Binding-site contacts:
Ligand atom C8 contacts residue ASN279 of chain 1.A at 3.4 Å.
Ligand atom C7 contacts residue ASN279 of chain 1.A at 3.3 Å.
Ligand atom O5 contacts residue ASN279 of chain 1.A at 3.5 Å (h-bond).
Ligand atom O7 contacts residue ASN279 of chain 1.A at 4.0 Å.
Ligand atom O5 contacts residue GLN296 of chain 1.A at 3.9 Å.
Ligand atom N2 contacts residue ASN279 of chain 1.A at 3.2 Å (h-bond).
Ligand atom C1 contacts residue GLN296 of chain 1.A at 3.7 Å.
Ligand atom C5 contacts residue GLN296 of chain 1.A at 4.1 Å.
Ligand atom C1 contacts residue ASN279 of chain 1.A at 2.5 Å.
Ligand atom C2 contacts residue ASN279 of chain 1.A at 3.3 Å.

This small molecule binds to this protein.
Small molecule (SMILES): CC(=O)N[C@@H]1[C@@H](O)[C@H](O)[C@@H](CO)O[C@H]1O

Sequence of chain 1.A:
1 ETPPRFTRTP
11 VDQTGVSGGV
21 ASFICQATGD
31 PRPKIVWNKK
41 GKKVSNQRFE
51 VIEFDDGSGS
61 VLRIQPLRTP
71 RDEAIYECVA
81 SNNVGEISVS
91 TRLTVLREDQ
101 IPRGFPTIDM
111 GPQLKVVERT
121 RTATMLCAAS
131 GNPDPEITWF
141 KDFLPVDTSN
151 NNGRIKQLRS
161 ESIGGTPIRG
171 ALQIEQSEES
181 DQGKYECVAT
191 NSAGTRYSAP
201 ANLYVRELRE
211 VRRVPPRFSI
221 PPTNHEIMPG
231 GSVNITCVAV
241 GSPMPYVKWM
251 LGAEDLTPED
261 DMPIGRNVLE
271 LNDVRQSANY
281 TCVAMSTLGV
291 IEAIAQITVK